Binding-site contacts:
Ligand atom O10 contacts residue GLY174 of chain 1.A at 3.6 Å.
Ligand atom O10 contacts residue ASN175 of chain 1.A at 4.1 Å.
Ligand atom S01 contacts residue ZN1 of chain 1.C at 2.4 Å.
Ligand atom C09 contacts residue LYS166 of chain 1.A at 3.8 Å.
Ligand atom S01 contacts residue HIS83 of chain 1.A at 3.5 Å (h-bond).
Ligand atom C08 contacts residue HIS205 of chain 1.A at 3.7 Å.
Ligand atom C03 contacts residue HIS205 of chain 1.A at 3.9 Å.
Ligand atom S01 contacts residue HIS81 of chain 1.A at 4.0 Å.
Ligand atom N07 contacts residue HIS205 of chain 1.A at 4.4 Å.
Ligand atom C03 contacts residue ASP85 of chain 1.A at 4.3 Å.
Ligand atom C09 contacts residue HIS144 of chain 1.A at 4.3 Å.
Ligand atom C03 contacts residue ZN1 of chain 1.C at 3.9 Å.
Ligand atom C12 contacts residue HIS205 of chain 1.A at 3.6 Å.
Ligand atom O10 contacts residue LYS166 of chain 1.A at 2.9 Å (salt-bridge).
Ligand atom C08 contacts residue ZN1 of chain 1.C at 4.4 Å.
Ligand atom C02 contacts residue ZN1 of chain 1.C at 3.8 Å.
Ligand atom C09 contacts residue ASN175 of chain 1.A at 3.7 Å.
Ligand atom O11 contacts residue LEU173 of chain 1.A at 4.3 Å.
Ligand atom C03 contacts residue TRP54 of chain 1.A at 4.3 Å (hydrophobic).
Ligand atom S13 contacts residue VAL34 of chain 1.A at 4.4 Å.
Ligand atom C02 contacts residue HIS83 of chain 1.A at 3.6 Å.
Ligand atom C12 contacts residue VAL34 of chain 1.A at 4.4 Å (hydrophobic).
Ligand atom C02 contacts residue ASP85 of chain 1.A at 3.6 Å.
Ligand atom S01 contacts residue ASP85 of chain 1.A at 3.4 Å (salt-bridge).
Ligand atom C09 contacts residue GLY174 of chain 1.A at 4.0 Å.
Ligand atom S01 contacts residue ZN1 of chain 1.B at 2.4 Å.
Ligand atom C06 contacts residue ASN175 of chain 1.A at 4.5 Å.
Ligand atom O11 contacts residue GLY174 of chain 1.A at 3.6 Å.
Ligand atom S01 contacts residue HIS205 of chain 1.A at 3.7 Å.
Ligand atom O11 contacts residue ASN175 of chain 1.A at 2.7 Å (h-bond).
Ligand atom C02 contacts residue ZN1 of chain 1.B at 3.5 Å.
Ligand atom O11 contacts residue HIS144 of chain 1.A at 3.9 Å.
Ligand atom S01 contacts residue HIS144 of chain 1.A at 3.3 Å (h-bond).
Ligand atom O10 contacts residue LEU173 of chain 1.A at 4.2 Å.
Ligand atom S04 contacts residue TRP54 of chain 1.A at 3.5 Å.
Ligand atom S01 contacts residue CYS163 of chain 1.A at 4.0 Å.
Ligand atom O11 contacts residue LYS166 of chain 1.A at 4.2 Å.

This small molecule binds to this protein.
Small molecule (SMILES): O=C(O)[C@@H]1CS[C@H]2CS[C@H](CS)N21

Sequence of chain 1.A:
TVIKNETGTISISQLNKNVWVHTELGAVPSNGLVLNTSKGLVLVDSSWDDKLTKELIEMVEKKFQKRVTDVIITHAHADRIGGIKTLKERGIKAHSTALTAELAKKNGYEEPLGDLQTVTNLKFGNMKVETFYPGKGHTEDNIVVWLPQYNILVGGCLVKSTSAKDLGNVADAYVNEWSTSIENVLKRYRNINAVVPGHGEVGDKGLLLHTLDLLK